Binding-site contacts:
Ligand atom O31 contacts residue LEU46 of chain 1.B at 3.0 Å (h-bond).
Ligand atom N29 contacts residue GLY189 of chain 1.B at 2.9 Å (h-bond).
Ligand atom O39 contacts residue ILE304 of chain 1.B at 3.5 Å.
Ligand atom O10 contacts residue LYS125 of chain 1.B at 3.3 Å (salt-bridge).
Ligand atom C48 contacts residue TRP122 of chain 1.B at 3.4 Å (hydrophobic).
Ligand atom O43 contacts residue ARG303 of chain 1.B at 2.6 Å (salt-bridge).
Ligand atom O21 contacts residue GLN44 of chain 1.B at 3.2 Å (h-bond).
Ligand atom O39 contacts residue GLY189 of chain 1.B at 3.0 Å.
Ligand atom C27 contacts residue ASN191 of chain 1.B at 3.7 Å.
Ligand atom O39 contacts residue ALA188 of chain 1.B at 3.7 Å.
Ligand atom O47 contacts residue ARG303 of chain 1.B at 3.0 Å (salt-bridge).
Ligand atom N29 contacts residue PHE249 of chain 1.B at 3.8 Å.
Ligand atom C42 contacts residue ARG301 of chain 1.B at 3.7 Å.
Ligand atom O41 contacts residue HIS302 of chain 1.B at 3.6 Å.
Ligand atom O6 contacts residue ASN185 of chain 1.B at 2.6 Å (h-bond).
Ligand atom C5 contacts residue LYS125 of chain 1.B at 3.4 Å.
Ligand atom C26 contacts residue GLY189 of chain 1.B at 3.7 Å.
Ligand atom C4 contacts residue LYS125 of chain 1.B at 3.4 Å.
Ligand atom C27 contacts residue GLY189 of chain 1.B at 3.0 Å.
Ligand atom O41 contacts residue ARG303 of chain 1.B at 3.7 Å.
Ligand atom O28 contacts residue PHE249 of chain 1.B at 3.7 Å.
Ligand atom O47 contacts residue ILE186 of chain 1.B at 3.5 Å.
Ligand atom C12 contacts residue PHE286 of chain 1.B at 3.7 Å (hydrophobic).
Ligand atom O31 contacts residue ASP45 of chain 1.B at 3.7 Å.
Ligand atom C38 contacts residue ALA188 of chain 1.B at 3.5 Å (hydrophobic).
Ligand atom O43 contacts residue HIS302 of chain 1.B at 3.5 Å.
Ligand atom C38 contacts residue GLY189 of chain 1.B at 3.6 Å.
Ligand atom O28 contacts residue GLY189 of chain 1.B at 3.2 Å (h-bond).
Ligand atom C30 contacts residue GLY189 of chain 1.B at 3.5 Å.
Ligand atom C46 contacts residue ARG303 of chain 1.B at 3.6 Å.
Ligand atom O41 contacts residue ILE304 of chain 1.B at 3.1 Å.
Ligand atom O36 contacts residue ASN185 of chain 1.B at 3.6 Å (h-bond).
Ligand atom C9 contacts residue ASP252 of chain 1.B at 3.5 Å.
Ligand atom O10 contacts residue ASP252 of chain 1.B at 3.2 Å (salt-bridge).
Ligand atom O28 contacts residue ASN191 of chain 1.B at 2.8 Å (h-bond).
Ligand atom C48 contacts residue LEU293 of chain 1.B at 3.7 Å (hydrophobic).
Ligand atom N7 contacts residue LYS125 of chain 1.B at 3.6 Å.
Ligand atom C27 contacts residue PHE249 of chain 1.B at 3.6 Å (hydrophobic).
Ligand atom O28 contacts residue ILE190 of chain 1.B at 3.4 Å (h-bond).
Ligand atom C5 contacts residue ASN185 of chain 1.B at 3.6 Å.

The protein below binds the small molecule below.
Small molecule (SMILES): CC(=O)N[C@H]1[C@@H](O[C@@H]2O[C@H](C[C@@H](O)[C@H]3O[C@@H](n4ccc(=O)[nH]c4=O)[C@H](O)[C@@H]3O)[C@H](O)[C@H](O)[C@H]2NC(=O)C=CCCCCCCCCC(C)C)O[C@H](CO)[C@@H](O)[C@@H]1O

Sequence of chain 1.B:
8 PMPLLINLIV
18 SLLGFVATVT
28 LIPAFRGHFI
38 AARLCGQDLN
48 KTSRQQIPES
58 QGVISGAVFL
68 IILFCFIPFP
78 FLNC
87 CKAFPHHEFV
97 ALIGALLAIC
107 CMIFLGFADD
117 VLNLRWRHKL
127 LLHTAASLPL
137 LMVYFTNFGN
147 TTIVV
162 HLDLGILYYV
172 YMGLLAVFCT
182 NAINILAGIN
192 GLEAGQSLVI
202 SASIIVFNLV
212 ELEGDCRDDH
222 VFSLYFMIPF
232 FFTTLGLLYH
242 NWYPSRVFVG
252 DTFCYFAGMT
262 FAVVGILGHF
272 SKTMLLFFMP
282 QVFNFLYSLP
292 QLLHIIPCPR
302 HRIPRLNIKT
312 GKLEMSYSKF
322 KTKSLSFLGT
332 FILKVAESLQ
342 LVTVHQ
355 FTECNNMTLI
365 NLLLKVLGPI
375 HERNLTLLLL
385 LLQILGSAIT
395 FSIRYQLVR